Binding-site contacts:
Ligand atom N2 contacts residue ASN154 of chain 1.B at 2.9 Å (h-bond).
Ligand atom O5 contacts residue THR156 of chain 1.B at 4.0 Å.
Ligand atom O7 contacts residue GLU150 of chain 1.B at 3.6 Å.
Ligand atom N2 contacts residue SER151 of chain 1.B at 4.4 Å.
Ligand atom C2 contacts residue ASN154 of chain 1.B at 2.5 Å.
Ligand atom O3 contacts residue GLU147 of chain 1.B at 3.7 Å.
Ligand atom O3 contacts residue SER151 of chain 1.B at 4.0 Å.
Ligand atom C7 contacts residue GLU150 of chain 1.B at 3.6 Å.
Ligand atom C5 contacts residue ASN154 of chain 1.B at 3.7 Å.
Ligand atom C6 contacts residue THR156 of chain 1.B at 4.4 Å.
Ligand atom O7 contacts residue GLU147 of chain 1.B at 4.4 Å.
Ligand atom C4 contacts residue ASN154 of chain 1.B at 4.2 Å.
Ligand atom C2 contacts residue GLU150 of chain 1.B at 4.0 Å.
Ligand atom C1 contacts residue ASN154 of chain 1.B at 1.5 Å.
Ligand atom C3 contacts residue ASN154 of chain 1.B at 3.8 Å.
Ligand atom C7 contacts residue ASN154 of chain 1.B at 3.9 Å.
Ligand atom O6 contacts residue ASN154 of chain 1.B at 4.4 Å.
Ligand atom O5 contacts residue ASN154 of chain 1.B at 2.4 Å (h-bond).
Ligand atom N2 contacts residue GLU150 of chain 1.B at 3.3 Å.
Ligand atom C8 contacts residue ASN154 of chain 1.B at 4.2 Å.

The small molecule below binds the protein below.
Small molecule (SMILES): CC(=O)N[C@H]1[C@H](O[C@H]2[C@H](O)[C@@H](NC(C)=O)CO[C@@H]2CO)O[C@H](CO)[C@@H](O)[C@@H]1O

Sequence of chain 1.B:
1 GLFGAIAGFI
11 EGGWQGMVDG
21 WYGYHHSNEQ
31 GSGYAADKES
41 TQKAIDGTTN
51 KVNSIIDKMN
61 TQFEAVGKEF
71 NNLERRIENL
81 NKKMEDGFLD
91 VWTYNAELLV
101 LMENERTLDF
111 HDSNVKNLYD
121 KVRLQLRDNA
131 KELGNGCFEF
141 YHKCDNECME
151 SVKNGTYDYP